Sequence of chain 2.C:
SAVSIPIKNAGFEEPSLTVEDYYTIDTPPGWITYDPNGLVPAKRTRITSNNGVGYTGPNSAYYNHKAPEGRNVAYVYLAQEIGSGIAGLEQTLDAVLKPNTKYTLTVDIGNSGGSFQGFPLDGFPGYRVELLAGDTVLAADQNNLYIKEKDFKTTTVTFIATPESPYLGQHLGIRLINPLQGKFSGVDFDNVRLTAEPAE

Binding-site contacts:
Ligand atom C12 contacts residue TYR84 of chain 2.C at 4.1 Å (hydrophobic).
Ligand atom C10 contacts residue ASP210 of chain 2.C at 3.5 Å.
Ligand atom C01 contacts residue PHE206 of chain 2.C at 3.9 Å (hydrophobic).
Ligand atom C15 contacts residue TYR84 of chain 2.C at 4.3 Å (hydrophobic).
Ligand atom C13 contacts residue TYR44 of chain 2.C at 3.8 Å (hydrophobic).
Ligand atom C15 contacts residue VAL95 of chain 2.C at 4.2 Å (hydrophobic).
Ligand atom C12 contacts residue TYR45 of chain 2.C at 3.7 Å (hydrophobic).
Ligand atom C08 contacts residue SER134 of chain 2.C at 3.3 Å.
Ligand atom C07 contacts residue TYR97 of chain 2.C at 4.2 Å (hydrophobic).
Ligand atom C14 contacts residue GLY76 of chain 2.C at 3.4 Å.
Ligand atom N02 contacts residue TYR97 of chain 2.C at 3.9 Å.
Ligand atom C05 contacts residue TYR45 of chain 2.C at 3.2 Å (hydrophobic).
Ligand atom C14 contacts residue THR78 of chain 2.C at 4.0 Å.
Ligand atom C07 contacts residue ASP210 of chain 2.C at 4.2 Å.
Ligand atom C13 contacts residue ASP43 of chain 2.C at 4.2 Å.
Ligand atom C15 contacts residue THR78 of chain 2.C at 3.8 Å.
Ligand atom C03 contacts residue TYR97 of chain 2.C at 4.2 Å (hydrophobic).
Ligand atom C10 contacts residue TYR84 of chain 2.C at 4.4 Å (hydrophobic).
Ligand atom C13 contacts residue TYR45 of chain 2.C at 4.0 Å (hydrophobic).
Ligand atom C15 contacts residue ASP210 of chain 2.C at 4.2 Å.
Ligand atom C01 contacts residue TYR99 of chain 2.C at 4.1 Å (hydrophobic).
Ligand atom N09 contacts residue ASP210 of chain 2.C at 2.4 Å (salt-bridge).
Ligand atom C06 contacts residue TYR97 of chain 2.C at 4.4 Å (hydrophobic).
Ligand atom C08 contacts residue ASP210 of chain 2.C at 3.0 Å.
Ligand atom C05 contacts residue TYR97 of chain 2.C at 4.2 Å (hydrophobic).
Ligand atom C08 contacts residue TYR97 of chain 2.C at 3.8 Å (hydrophobic).
Ligand atom C14 contacts residue TYR84 of chain 2.C at 4.3 Å (hydrophobic).
Ligand atom N09 contacts residue SER134 of chain 2.C at 3.3 Å (h-bond).
Ligand atom N09 contacts residue TYR97 of chain 2.C at 4.1 Å.
Ligand atom C14 contacts residue TYR44 of chain 2.C at 4.3 Å (hydrophobic).
Ligand atom C13 contacts residue TYR84 of chain 2.C at 4.1 Å (hydrophobic).
Ligand atom C13 contacts residue GLY76 of chain 2.C at 3.7 Å.
Ligand atom C14 contacts residue TYR77 of chain 2.C at 3.6 Å (hydrophobic).
Ligand atom C11 contacts residue TYR84 of chain 2.C at 4.4 Å (hydrophobic).
Ligand atom C04 contacts residue TYR45 of chain 2.C at 4.0 Å (hydrophobic).
Ligand atom C15 contacts residue GLY76 of chain 2.C at 4.0 Å.
Ligand atom C10 contacts residue SER134 of chain 2.C at 4.4 Å.
Ligand atom C01 contacts residue TYR97 of chain 2.C at 3.6 Å (hydrophobic).
Ligand atom C04 contacts residue TYR97 of chain 2.C at 3.8 Å (hydrophobic).
Ligand atom C13 contacts residue TYR77 of chain 2.C at 4.3 Å (hydrophobic).

A protein and the small-molecule ligand that binds it are described below.
Small molecule (SMILES): CN1CCC/C1=C1/C=Nc2ccccc21